Binding-site contacts:
Ligand atom O2B contacts residue SER180 of chain 1.A at 3.0 Å (h-bond).
Ligand atom O2A contacts residue ASP192 of chain 1.A at 2.8 Å (salt-bridge).
Ligand atom C1' contacts residue TYR271 of chain 1.A at 3.5 Å (hydrophobic).
Ligand atom C2' contacts residue TYR271 of chain 1.A at 3.5 Å (hydrophobic).
Ligand atom O2 contacts residue ASN279 of chain 1.A at 2.8 Å (h-bond).
Ligand atom C2' contacts residue ASP276 of chain 1.A at 3.6 Å.
Ligand atom O3' contacts residue THR273 of chain 1.A at 3.3 Å (h-bond).
Ligand atom N3 contacts residue ASP276 of chain 1.A at 3.5 Å.
Ligand atom C5' contacts residue ASP192 of chain 1.A at 3.4 Å.
Ligand atom O2B contacts residue MG1 of chain 1.F at 2.0 Å.
Ligand atom PA contacts residue MG1 of chain 1.G at 3.4 Å.
Ligand atom O3G contacts residue MG1 of chain 1.F at 1.9 Å.
Ligand atom PA contacts residue MG1 of chain 1.F at 3.2 Å.
Ligand atom PB contacts residue MG1 of chain 1.F at 3.0 Å.
Ligand atom O3' contacts residue GLY274 of chain 1.A at 3.4 Å.
Ligand atom O2G contacts residue MG1 of chain 1.F at 3.8 Å.
Ligand atom C4' contacts residue PHE272 of chain 1.A at 3.5 Å (hydrophobic).
Ligand atom C2 contacts residue ASP276 of chain 1.A at 3.8 Å.
Ligand atom O2G contacts residue GLY189 of chain 1.A at 3.1 Å (h-bond).
Ligand atom O3' contacts residue ARG183 of chain 1.A at 3.3 Å (salt-bridge).
Ligand atom PG contacts residue MG1 of chain 1.F at 3.2 Å.
Ligand atom O1B contacts residue ARG183 of chain 1.A at 3.0 Å (salt-bridge).
Ligand atom C2' contacts residue SER275 of chain 1.A at 3.6 Å.
Ligand atom O5' contacts residue MG1 of chain 1.G at 3.8 Å.
Ligand atom C2' contacts residue GLY274 of chain 1.A at 3.4 Å.
Ligand atom C5 contacts residue ASP276 of chain 1.A at 3.7 Å.
Ligand atom C4 contacts residue ASP276 of chain 1.A at 3.5 Å.
Ligand atom O2A contacts residue ASP190 of chain 1.A at 3.0 Å (salt-bridge).
Ligand atom O3B contacts residue MG1 of chain 1.F at 3.5 Å.
Ligand atom O2 contacts residue TYR271 of chain 1.A at 3.2 Å.
Ligand atom O2B contacts residue GLY179 of chain 1.A at 3.4 Å.
Ligand atom C2 contacts residue TYR271 of chain 1.A at 3.7 Å (hydrophobic).
Ligand atom O2A contacts residue MG1 of chain 1.F at 2.1 Å.
Ligand atom O2B contacts residue ASP192 of chain 1.A at 2.9 Å (salt-bridge).
Ligand atom O2B contacts residue ASP190 of chain 1.A at 3.8 Å.
Ligand atom O2G contacts residue SER180 of chain 1.A at 2.7 Å (h-bond).
Ligand atom O2A contacts residue MG1 of chain 1.G at 2.4 Å.
Ligand atom O1A contacts residue MG1 of chain 1.G at 3.8 Å.
Ligand atom N3A contacts residue MG1 of chain 1.F at 3.3 Å.
Ligand atom O3G contacts residue ASP190 of chain 1.A at 2.5 Å (salt-bridge).

The small molecule below binds the protein below.
Small molecule (SMILES): O=c1ccn([C@H]2C[C@H](O)[C@@H](CO[P](=O)(O)N[P](=O)(O)OP(=O)(O)O)O2)c(=O)[nH]1

Sequence of chain 1.A:
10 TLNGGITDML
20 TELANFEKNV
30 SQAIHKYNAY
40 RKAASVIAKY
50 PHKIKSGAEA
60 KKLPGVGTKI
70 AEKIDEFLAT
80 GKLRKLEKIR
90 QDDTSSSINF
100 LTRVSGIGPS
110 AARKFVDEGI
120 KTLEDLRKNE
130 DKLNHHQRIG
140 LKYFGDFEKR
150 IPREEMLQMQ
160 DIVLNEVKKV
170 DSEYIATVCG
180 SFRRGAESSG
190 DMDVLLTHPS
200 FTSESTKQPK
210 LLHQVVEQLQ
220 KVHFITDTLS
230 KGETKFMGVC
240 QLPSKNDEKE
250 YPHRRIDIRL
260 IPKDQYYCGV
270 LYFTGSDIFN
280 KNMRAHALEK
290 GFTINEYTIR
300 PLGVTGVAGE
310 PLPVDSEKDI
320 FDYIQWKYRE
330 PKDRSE